Sequence of chain 1.B:
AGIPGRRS

Binding-site contacts:
Ligand atom C03 contacts residue LYS127 of chain 1.A at 2.9 Å.
Ligand atom C02 contacts residue ILE8 of chain 1.B at 3.9 Å (hydrophobic).
Ligand atom C05 contacts residue ILE8 of chain 1.B at 4.5 Å (hydrophobic).
Ligand atom C01 contacts residue ILE8 of chain 1.B at 4.0 Å (hydrophobic).
Ligand atom C15 contacts residue ASN47 of chain 1.A at 3.6 Å.
Ligand atom C04 contacts residue PRO172 of chain 1.A at 3.5 Å (hydrophobic).
Ligand atom O07 contacts residue ILE224 of chain 1.A at 3.6 Å.
Ligand atom C09 contacts residue ILE173 of chain 1.A at 4.2 Å (hydrophobic).
Ligand atom O07 contacts residue PRO172 of chain 1.A at 3.7 Å.
Ligand atom C17 contacts residue ILE8 of chain 1.B at 4.0 Å (hydrophobic).
Ligand atom C02 contacts residue LYS127 of chain 1.A at 2.5 Å.
Ligand atom C12 contacts residue ASP220 of chain 1.A at 3.4 Å.
Ligand atom C18 contacts residue LYS127 of chain 1.A at 3.7 Å.
Ligand atom C04 contacts residue ILE224 of chain 1.A at 4.0 Å (hydrophobic).
Ligand atom C03 contacts residue ILE173 of chain 1.A at 3.8 Å (hydrophobic).
Ligand atom C04 contacts residue ILE173 of chain 1.A at 4.0 Å (hydrophobic).
Ligand atom C14 contacts residue ASN47 of chain 1.A at 3.1 Å.
Ligand atom C02 contacts residue ILE173 of chain 1.A at 4.1 Å (hydrophobic).
Ligand atom C04 contacts residue LYS127 of chain 1.A at 4.2 Å.
Ligand atom C04 contacts residue ILE8 of chain 1.B at 4.0 Å (hydrophobic).
Ligand atom C12 contacts residue PRO172 of chain 1.A at 4.0 Å (hydrophobic).
Ligand atom O11 contacts residue ASP220 of chain 1.A at 4.4 Å.
Ligand atom C03 contacts residue PRO172 of chain 1.A at 3.5 Å (hydrophobic).
Ligand atom C03 contacts residue ILE8 of chain 1.B at 3.8 Å (hydrophobic).
Ligand atom C13 contacts residue CSO43 of chain 1.A at 4.1 Å.
Ligand atom C01 contacts residue LYS127 of chain 1.A at 1.4 Å.
Ligand atom C09 contacts residue PRO172 of chain 1.A at 3.7 Å (hydrophobic).
Ligand atom C18 contacts residue ILE8 of chain 1.B at 3.6 Å (hydrophobic).
Ligand atom C03 contacts residue GLY176 of chain 1.A at 3.9 Å.
Ligand atom C13 contacts residue ASN47 of chain 1.A at 3.2 Å.

A small-molecule ligand and the protein it binds are described below.
Small molecule (SMILES): CO[C@@H]1CCCN(S(=O)(=O)c2ccc(C=O)cc2)C1

Sequence of chain 1.A:
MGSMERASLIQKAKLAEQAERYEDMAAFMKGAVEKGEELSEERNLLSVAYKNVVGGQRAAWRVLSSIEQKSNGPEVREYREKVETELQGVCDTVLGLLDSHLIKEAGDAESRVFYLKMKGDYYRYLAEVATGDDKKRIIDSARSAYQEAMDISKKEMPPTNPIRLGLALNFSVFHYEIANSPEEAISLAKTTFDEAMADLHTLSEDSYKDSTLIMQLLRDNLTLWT